A small-molecule ligand and the protein it binds are described below.
Small molecule (SMILES): OC[C@H]1O[C@@](CO)(OC[C@@]2(O[C@H]3O[C@H](CO)[C@@H](O)[C@H](O)[C@H]3O)O[C@H](CO)[C@@H](O)[C@@H]2O)[C@@H](O)[C@@H]1O

Sequence of chain 1.E:
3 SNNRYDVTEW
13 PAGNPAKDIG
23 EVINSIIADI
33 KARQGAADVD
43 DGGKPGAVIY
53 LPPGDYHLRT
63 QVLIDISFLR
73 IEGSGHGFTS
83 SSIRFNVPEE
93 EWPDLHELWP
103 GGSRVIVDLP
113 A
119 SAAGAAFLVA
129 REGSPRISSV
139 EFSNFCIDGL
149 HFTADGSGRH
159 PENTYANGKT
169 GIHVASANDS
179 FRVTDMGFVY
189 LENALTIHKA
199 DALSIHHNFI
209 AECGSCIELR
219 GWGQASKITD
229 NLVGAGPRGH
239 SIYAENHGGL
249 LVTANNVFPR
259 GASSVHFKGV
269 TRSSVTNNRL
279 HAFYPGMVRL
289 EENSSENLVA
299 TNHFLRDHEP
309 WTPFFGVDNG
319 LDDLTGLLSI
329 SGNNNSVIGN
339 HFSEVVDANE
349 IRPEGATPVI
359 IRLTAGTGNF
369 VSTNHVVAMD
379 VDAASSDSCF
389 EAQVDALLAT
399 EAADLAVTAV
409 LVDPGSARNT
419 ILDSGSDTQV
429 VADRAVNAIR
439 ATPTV

Binding-site contacts:
Ligand atom C2 contacts residue GLU210 of chain 1.D at 4.0 Å.
Ligand atom C1 contacts residue TRP309 of chain 1.D at 3.8 Å (hydrophobic).
Ligand atom C3 contacts residue ARG134 of chain 1.E at 4.0 Å.
Ligand atom O5 contacts residue ARG258 of chain 1.D at 3.0 Å (salt-bridge).
Ligand atom C4 contacts residue PHE256 of chain 1.D at 4.0 Å (hydrophobic).
Ligand atom O6 contacts residue GLN222 of chain 1.E at 3.5 Å.
Ligand atom C1 contacts residue ARG258 of chain 1.D at 3.8 Å.
Ligand atom O4 contacts residue PRO257 of chain 1.D at 2.8 Å (h-bond).
Ligand atom C4 contacts residue PRO257 of chain 1.D at 3.4 Å (hydrophobic).
Ligand atom O1 contacts residue SER84 of chain 1.D at 2.7 Å (h-bond).
Ligand atom O6 contacts residue PHE281 of chain 1.D at 3.5 Å.
Ligand atom C1 contacts residue SER84 of chain 1.D at 3.5 Å.
Ligand atom O4 contacts residue ASP199 of chain 1.E at 3.0 Å (salt-bridge).
Ligand atom O6 contacts residue PRO257 of chain 1.D at 3.6 Å.
Ligand atom O4 contacts residue GLY232 of chain 1.D at 3.9 Å.
Ligand atom O6 contacts residue ALA223 of chain 1.E at 4.0 Å.
Ligand atom O1 contacts residue TRP309 of chain 1.D at 3.6 Å.
Ligand atom O4 contacts residue PHE256 of chain 1.D at 3.8 Å.
Ligand atom C6 contacts residue GLN222 of chain 1.E at 3.8 Å.
Ligand atom O3 contacts residue PRO308 of chain 1.D at 3.9 Å.
Ligand atom O1 contacts residue ARG258 of chain 1.D at 2.8 Å (salt-bridge).
Ligand atom O6 contacts residue PHE256 of chain 1.D at 4.0 Å.
Ligand atom C6 contacts residue PRO257 of chain 1.D at 3.3 Å (hydrophobic).
Ligand atom C1 contacts residue GLU210 of chain 1.D at 3.8 Å.
Ligand atom C4 contacts residue ASP199 of chain 1.E at 3.3 Å.
Ligand atom O3 contacts residue ARG134 of chain 1.E at 3.1 Å (salt-bridge).
Ligand atom O3 contacts residue GLU210 of chain 1.D at 2.7 Å (salt-bridge).
Ligand atom O3 contacts residue ILE85 of chain 1.D at 3.5 Å.
Ligand atom C6 contacts residue GLN222 of chain 1.E at 3.6 Å.
Ligand atom O4 contacts residue ARG258 of chain 1.D at 4.1 Å.
Ligand atom C4 contacts residue ARG134 of chain 1.E at 4.0 Å.
Ligand atom C5 contacts residue PRO257 of chain 1.D at 3.3 Å (hydrophobic).
Ligand atom O2 contacts residue TRP309 of chain 1.D at 3.7 Å.
Ligand atom C5 contacts residue ARG258 of chain 1.D at 3.7 Å.
Ligand atom C2 contacts residue ARG258 of chain 1.D at 4.0 Å.
Ligand atom O4 contacts residue ASP177 of chain 1.E at 3.6 Å (salt-bridge).
Ligand atom C3 contacts residue GLU210 of chain 1.D at 3.3 Å.
Ligand atom O4 contacts residue ARG134 of chain 1.E at 3.3 Å (salt-bridge).
Ligand atom O6 contacts residue GLN222 of chain 1.E at 3.9 Å.
Ligand atom O6 contacts residue ARG258 of chain 1.D at 3.8 Å.

Sequence of chain 1.D:
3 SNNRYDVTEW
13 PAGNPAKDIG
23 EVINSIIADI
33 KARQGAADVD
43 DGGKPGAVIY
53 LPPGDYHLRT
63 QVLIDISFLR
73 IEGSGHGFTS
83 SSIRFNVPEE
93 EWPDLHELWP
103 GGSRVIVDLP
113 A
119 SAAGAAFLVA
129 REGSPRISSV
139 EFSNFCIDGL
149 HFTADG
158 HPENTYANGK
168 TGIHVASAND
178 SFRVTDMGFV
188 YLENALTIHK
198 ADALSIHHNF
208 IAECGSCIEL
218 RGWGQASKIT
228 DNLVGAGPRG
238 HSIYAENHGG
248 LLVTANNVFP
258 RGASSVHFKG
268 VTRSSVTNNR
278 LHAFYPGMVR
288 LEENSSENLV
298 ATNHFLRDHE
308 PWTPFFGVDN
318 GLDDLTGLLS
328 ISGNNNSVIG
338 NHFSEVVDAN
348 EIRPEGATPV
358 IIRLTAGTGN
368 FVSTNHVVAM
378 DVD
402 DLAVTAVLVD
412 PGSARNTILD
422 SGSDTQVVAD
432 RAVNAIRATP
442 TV